Binding-site contacts:
Ligand atom O7 contacts residue ASN153 of chain 1.B at 3.9 Å.
Ligand atom O7 contacts residue ASN227 of chain 1.B at 3.9 Å.
Ligand atom O5 contacts residue ASN153 of chain 1.B at 2.4 Å (h-bond).
Ligand atom N2 contacts residue ASN153 of chain 1.B at 2.7 Å (h-bond).
Ligand atom C8 contacts residue ASN227 of chain 1.B at 4.0 Å.
Ligand atom C2 contacts residue ASN153 of chain 1.B at 2.3 Å.
Ligand atom C7 contacts residue ASN153 of chain 1.B at 3.5 Å.
Ligand atom C4 contacts residue ASN153 of chain 1.B at 4.2 Å.
Ligand atom C1 contacts residue ASN153 of chain 1.B at 1.4 Å.
Ligand atom C5 contacts residue ASN153 of chain 1.B at 3.7 Å.
Ligand atom C3 contacts residue ASN153 of chain 1.B at 3.7 Å.
Ligand atom C7 contacts residue ASN227 of chain 1.B at 4.1 Å.

This protein binds this small molecule.
Small molecule (SMILES): CC(=O)N[C@H]1[C@H](O[C@H]2[C@H](O)[C@@H](NC(C)=O)CO[C@@H]2CO)O[C@H](CO)[C@@H](O)[C@@H]1O

Sequence of chain 1.B:
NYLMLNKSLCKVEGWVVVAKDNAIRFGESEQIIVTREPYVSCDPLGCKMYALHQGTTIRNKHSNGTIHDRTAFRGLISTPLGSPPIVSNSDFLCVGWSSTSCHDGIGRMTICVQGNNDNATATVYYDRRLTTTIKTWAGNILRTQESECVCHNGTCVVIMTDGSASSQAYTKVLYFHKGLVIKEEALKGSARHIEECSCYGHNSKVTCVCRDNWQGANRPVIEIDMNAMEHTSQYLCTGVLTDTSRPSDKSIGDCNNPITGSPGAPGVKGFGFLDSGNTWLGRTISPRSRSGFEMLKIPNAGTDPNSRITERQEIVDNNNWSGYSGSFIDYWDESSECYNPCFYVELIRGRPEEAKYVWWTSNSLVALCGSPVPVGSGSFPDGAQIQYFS